Sequence of chain 1.A:
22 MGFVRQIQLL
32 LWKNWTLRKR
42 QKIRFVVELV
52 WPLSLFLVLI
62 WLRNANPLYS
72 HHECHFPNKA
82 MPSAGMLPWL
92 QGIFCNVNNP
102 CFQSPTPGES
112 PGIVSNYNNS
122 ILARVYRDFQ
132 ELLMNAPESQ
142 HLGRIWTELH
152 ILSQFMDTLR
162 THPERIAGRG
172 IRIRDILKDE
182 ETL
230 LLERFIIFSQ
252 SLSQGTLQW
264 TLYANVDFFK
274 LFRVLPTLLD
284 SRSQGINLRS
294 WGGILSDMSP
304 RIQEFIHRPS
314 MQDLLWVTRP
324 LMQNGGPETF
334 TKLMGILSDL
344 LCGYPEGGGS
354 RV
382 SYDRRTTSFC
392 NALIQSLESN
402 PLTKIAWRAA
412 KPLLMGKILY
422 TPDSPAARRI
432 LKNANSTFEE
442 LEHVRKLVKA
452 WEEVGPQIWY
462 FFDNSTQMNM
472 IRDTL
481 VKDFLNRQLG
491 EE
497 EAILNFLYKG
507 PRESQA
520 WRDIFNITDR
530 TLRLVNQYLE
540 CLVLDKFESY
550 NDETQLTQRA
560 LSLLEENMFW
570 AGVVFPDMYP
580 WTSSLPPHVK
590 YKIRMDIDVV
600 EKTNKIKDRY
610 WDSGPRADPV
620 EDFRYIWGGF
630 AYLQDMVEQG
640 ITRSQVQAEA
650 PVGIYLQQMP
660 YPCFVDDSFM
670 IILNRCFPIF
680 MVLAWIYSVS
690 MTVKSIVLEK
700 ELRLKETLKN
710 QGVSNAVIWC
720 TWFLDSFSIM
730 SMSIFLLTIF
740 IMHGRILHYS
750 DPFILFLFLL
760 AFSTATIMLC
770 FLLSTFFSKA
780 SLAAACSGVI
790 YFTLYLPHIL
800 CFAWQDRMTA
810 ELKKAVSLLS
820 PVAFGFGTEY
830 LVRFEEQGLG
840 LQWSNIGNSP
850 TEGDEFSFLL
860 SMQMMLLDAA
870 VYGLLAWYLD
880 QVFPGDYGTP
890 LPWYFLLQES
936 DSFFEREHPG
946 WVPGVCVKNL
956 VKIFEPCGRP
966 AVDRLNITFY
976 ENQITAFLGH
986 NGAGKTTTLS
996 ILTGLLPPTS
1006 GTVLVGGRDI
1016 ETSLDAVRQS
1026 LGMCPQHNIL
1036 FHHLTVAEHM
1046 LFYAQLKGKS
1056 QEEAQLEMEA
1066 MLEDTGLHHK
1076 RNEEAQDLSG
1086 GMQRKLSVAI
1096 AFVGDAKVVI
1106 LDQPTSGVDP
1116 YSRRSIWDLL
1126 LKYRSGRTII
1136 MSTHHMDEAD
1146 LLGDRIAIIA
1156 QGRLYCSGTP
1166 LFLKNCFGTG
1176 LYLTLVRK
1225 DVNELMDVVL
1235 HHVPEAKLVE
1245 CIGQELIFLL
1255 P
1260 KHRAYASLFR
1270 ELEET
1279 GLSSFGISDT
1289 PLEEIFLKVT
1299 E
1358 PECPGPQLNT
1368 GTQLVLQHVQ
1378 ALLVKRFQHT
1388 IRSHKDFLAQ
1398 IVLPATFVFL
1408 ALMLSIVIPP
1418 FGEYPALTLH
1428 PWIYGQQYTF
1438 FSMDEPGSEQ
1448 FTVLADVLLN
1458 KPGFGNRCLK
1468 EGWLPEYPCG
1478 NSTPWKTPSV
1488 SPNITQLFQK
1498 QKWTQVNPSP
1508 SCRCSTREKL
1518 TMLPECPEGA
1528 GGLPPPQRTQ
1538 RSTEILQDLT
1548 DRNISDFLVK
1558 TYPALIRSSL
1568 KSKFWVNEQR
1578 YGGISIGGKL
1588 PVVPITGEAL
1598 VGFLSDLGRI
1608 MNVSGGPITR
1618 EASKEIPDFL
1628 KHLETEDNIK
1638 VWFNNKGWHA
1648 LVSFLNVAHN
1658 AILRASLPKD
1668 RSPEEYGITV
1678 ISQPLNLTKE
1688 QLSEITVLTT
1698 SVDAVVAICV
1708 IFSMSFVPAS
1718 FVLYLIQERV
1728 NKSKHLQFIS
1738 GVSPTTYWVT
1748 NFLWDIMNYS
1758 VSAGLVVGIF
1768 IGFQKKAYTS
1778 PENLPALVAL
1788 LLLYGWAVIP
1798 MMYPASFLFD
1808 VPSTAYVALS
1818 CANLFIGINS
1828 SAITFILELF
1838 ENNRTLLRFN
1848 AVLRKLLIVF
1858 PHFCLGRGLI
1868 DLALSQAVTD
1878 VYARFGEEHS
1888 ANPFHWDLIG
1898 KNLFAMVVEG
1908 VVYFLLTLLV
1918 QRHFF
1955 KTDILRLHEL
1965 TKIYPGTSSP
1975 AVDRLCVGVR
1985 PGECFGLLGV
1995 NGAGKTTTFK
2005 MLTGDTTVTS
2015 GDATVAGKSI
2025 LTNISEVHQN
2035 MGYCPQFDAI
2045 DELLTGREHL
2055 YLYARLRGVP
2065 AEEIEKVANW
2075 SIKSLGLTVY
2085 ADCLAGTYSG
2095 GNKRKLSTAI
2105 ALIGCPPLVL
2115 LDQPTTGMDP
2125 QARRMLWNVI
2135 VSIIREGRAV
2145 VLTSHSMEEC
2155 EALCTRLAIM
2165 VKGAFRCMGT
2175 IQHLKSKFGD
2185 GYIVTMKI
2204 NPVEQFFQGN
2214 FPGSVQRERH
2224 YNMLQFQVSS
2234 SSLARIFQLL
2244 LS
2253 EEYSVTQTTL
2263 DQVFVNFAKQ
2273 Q

This protein binds this small molecule.
Small molecule (SMILES): CC(=O)N[C@@H]1[C@@H](O)[C@H](O)[C@@H](CO)O[C@H]1O

Binding-site contacts:
Ligand atom C1 contacts residue ASN1609 of chain 1.A at 1.4 Å.
Ligand atom C8 contacts residue TYR461 of chain 1.A at 3.3 Å (hydrophobic).
Ligand atom O5 contacts residue ASN1609 of chain 1.A at 2.4 Å (h-bond).
Ligand atom C4 contacts residue ASN1609 of chain 1.A at 4.3 Å.
Ligand atom O6 contacts residue ASN1609 of chain 1.A at 3.7 Å.
Ligand atom C6 contacts residue ASN1609 of chain 1.A at 4.3 Å.
Ligand atom C7 contacts residue TYR461 of chain 1.A at 4.3 Å (hydrophobic).
Ligand atom C3 contacts residue ASN1609 of chain 1.A at 3.9 Å.
Ligand atom N2 contacts residue TYR461 of chain 1.A at 4.2 Å.
Ligand atom C2 contacts residue ASN1609 of chain 1.A at 2.6 Å.
Ligand atom C5 contacts residue ASN1609 of chain 1.A at 3.6 Å.
Ligand atom N2 contacts residue ASN1609 of chain 1.A at 3.0 Å (h-bond).
Ligand atom C7 contacts residue ASN1609 of chain 1.A at 4.3 Å.